Sequence of chain 1.B:
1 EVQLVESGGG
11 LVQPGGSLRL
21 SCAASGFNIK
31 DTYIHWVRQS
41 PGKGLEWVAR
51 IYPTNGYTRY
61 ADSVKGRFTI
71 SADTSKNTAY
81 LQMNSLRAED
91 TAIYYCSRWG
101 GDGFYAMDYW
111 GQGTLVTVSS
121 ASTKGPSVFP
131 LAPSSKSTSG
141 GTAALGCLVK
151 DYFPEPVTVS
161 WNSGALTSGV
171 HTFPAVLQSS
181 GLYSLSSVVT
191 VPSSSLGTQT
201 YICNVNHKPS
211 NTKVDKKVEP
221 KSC

Binding-site contacts:
Ligand atom OAH contacts residue ALA175 of chain 1.B at 3.4 Å.
Ligand atom OAF contacts residue VAL157 of chain 1.B at 2.9 Å (h-bond).
Ligand atom OAD contacts residue VAL157 of chain 1.B at 4.5 Å.
Ligand atom CAE contacts residue PRO156 of chain 1.B at 4.4 Å (hydrophobic).
Ligand atom OAH contacts residue GLU155 of chain 1.B at 2.8 Å (salt-bridge).
Ligand atom OAF contacts residue 2GX6 of chain 1.E at 3.8 Å.
Ligand atom OAB contacts residue 2GX6 of chain 1.E at 3.4 Å.
Ligand atom CAE contacts residue SER7 of chain 1.E at 4.5 Å.
Ligand atom OAF contacts residue TYR152 of chain 1.B at 4.4 Å.
Ligand atom CAE contacts residue VAL157 of chain 1.B at 3.0 Å (hydrophobic).
Ligand atom CAG contacts residue LEU185 of chain 1.B at 3.6 Å (hydrophobic).
Ligand atom OAF contacts residue PRO156 of chain 1.B at 3.2 Å.
Ligand atom CAA contacts residue 2GX6 of chain 1.E at 4.1 Å.
Ligand atom OAH contacts residue LEU185 of chain 1.B at 4.4 Å.
Ligand atom OAB contacts residue PRO156 of chain 1.B at 4.2 Å.
Ligand atom CAC contacts residue 2GX6 of chain 1.E at 3.9 Å.
Ligand atom OAH contacts residue 2GX6 of chain 1.E at 4.2 Å.
Ligand atom CAG contacts residue VAL157 of chain 1.B at 4.0 Å (hydrophobic).
Ligand atom CAG contacts residue GLU155 of chain 1.B at 3.6 Å.
Ligand atom CAC contacts residue SER7 of chain 1.E at 3.8 Å.
Ligand atom CAA contacts residue PRO156 of chain 1.B at 4.0 Å (hydrophobic).
Ligand atom CAC contacts residue VAL157 of chain 1.B at 3.9 Å (hydrophobic).
Ligand atom OAD contacts residue SER7 of chain 1.E at 3.0 Å (h-bond).
Ligand atom CAG contacts residue ALA175 of chain 1.B at 4.0 Å (hydrophobic).
Ligand atom CAG contacts residue SER7 of chain 1.E at 3.4 Å.
Ligand atom OAH contacts residue TYR152 of chain 1.B at 4.3 Å.
Ligand atom CAE contacts residue 2GX6 of chain 1.E at 4.4 Å.
Ligand atom CAA contacts residue VAL157 of chain 1.B at 3.7 Å (hydrophobic).
Ligand atom CAG contacts residue TYR152 of chain 1.B at 4.1 Å (hydrophobic).
Ligand atom OAF contacts residue GLU155 of chain 1.B at 2.8 Å (salt-bridge).
Ligand atom OAH contacts residue SER7 of chain 1.E at 2.6 Å (h-bond).
Ligand atom CAE contacts residue GLU155 of chain 1.B at 3.7 Å.

This small molecule binds to this protein.
Small molecule (SMILES): OC[C@@H](O)[C@@H](O)CO

Sequence of chain 1.E:
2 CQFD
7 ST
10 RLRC